This protein binds this small molecule.
Small molecule (SMILES): CC(=O)N[C@H]1[C@H](O[C@H]2[C@H](O)[C@@H](NC(C)=O)CO[C@@H]2CO[C@@H]2O[C@@H](C)[C@@H](O)[C@@H](O)[C@@H]2O)O[C@H](CO)[C@@H](O)[C@@H]1O

Binding-site contacts:
Ligand atom C2 contacts residue MET151 of chain 30.E at 4.2 Å (hydrophobic).
Ligand atom O5 contacts residue THR156 of chain 30.E at 3.8 Å.
Ligand atom O7 contacts residue HIS148 of chain 30.E at 3.6 Å (h-bond).
Ligand atom C8 contacts residue GLY150 of chain 30.E at 3.7 Å.
Ligand atom C8 contacts residue ASN157 of chain 30.E at 3.6 Å.
Ligand atom C1 contacts residue ASN154 of chain 30.E at 1.4 Å.
Ligand atom C1 contacts residue THR156 of chain 30.E at 4.0 Å.
Ligand atom O7 contacts residue ASN154 of chain 30.E at 4.2 Å.
Ligand atom C4 contacts residue MET151 of chain 30.E at 3.9 Å (hydrophobic).
Ligand atom C4 contacts residue ASP161 of chain 30.E at 4.0 Å.
Ligand atom N2 contacts residue ASN154 of chain 30.E at 2.9 Å (h-bond).
Ligand atom C1 contacts residue GLY150 of chain 30.E at 4.0 Å.
Ligand atom C6 contacts residue ASN157 of chain 30.E at 3.3 Å.
Ligand atom C5 contacts residue ASP161 of chain 30.E at 4.5 Å.
Ligand atom C6 contacts residue THR156 of chain 30.E at 3.9 Å.
Ligand atom O4 contacts residue ASP161 of chain 30.E at 4.0 Å.
Ligand atom C6 contacts residue THR156 of chain 30.E at 3.6 Å.
Ligand atom N2 contacts residue GLY150 of chain 30.E at 3.4 Å (h-bond).
Ligand atom O5 contacts residue THR156 of chain 30.E at 3.8 Å.
Ligand atom C3 contacts residue ASN154 of chain 30.E at 3.8 Å.
Ligand atom C3 contacts residue MET151 of chain 30.E at 4.0 Å (hydrophobic).
Ligand atom O7 contacts residue GLY150 of chain 30.E at 2.9 Å (h-bond).
Ligand atom C5 contacts residue MET151 of chain 30.E at 3.9 Å (hydrophobic).
Ligand atom C5 contacts residue THR156 of chain 30.E at 3.9 Å.
Ligand atom C1 contacts residue MET151 of chain 30.E at 4.2 Å (hydrophobic).
Ligand atom O6 contacts residue THR156 of chain 30.E at 4.4 Å.
Ligand atom C7 contacts residue GLY150 of chain 30.E at 3.0 Å.
Ligand atom C2 contacts residue GLY150 of chain 30.E at 3.7 Å.
Ligand atom C2 contacts residue ASN154 of chain 30.E at 2.4 Å.
Ligand atom C5 contacts residue THR156 of chain 30.E at 3.8 Å.
Ligand atom O5 contacts residue MET151 of chain 30.E at 3.9 Å.
Ligand atom O5 contacts residue ASN154 of chain 30.E at 2.3 Å (h-bond).
Ligand atom C5 contacts residue ASN154 of chain 30.E at 3.6 Å.
Ligand atom O5 contacts residue ASN157 of chain 30.E at 4.0 Å.
Ligand atom O6 contacts residue HIS148 of chain 30.E at 3.8 Å.
Ligand atom C6 contacts residue ASP161 of chain 30.E at 3.6 Å.
Ligand atom O6 contacts residue MET151 of chain 30.E at 4.3 Å.
Ligand atom C7 contacts residue ASN154 of chain 30.E at 3.7 Å.
Ligand atom C4 contacts residue ASN154 of chain 30.E at 4.2 Å.

Sequence of chain 30.E:
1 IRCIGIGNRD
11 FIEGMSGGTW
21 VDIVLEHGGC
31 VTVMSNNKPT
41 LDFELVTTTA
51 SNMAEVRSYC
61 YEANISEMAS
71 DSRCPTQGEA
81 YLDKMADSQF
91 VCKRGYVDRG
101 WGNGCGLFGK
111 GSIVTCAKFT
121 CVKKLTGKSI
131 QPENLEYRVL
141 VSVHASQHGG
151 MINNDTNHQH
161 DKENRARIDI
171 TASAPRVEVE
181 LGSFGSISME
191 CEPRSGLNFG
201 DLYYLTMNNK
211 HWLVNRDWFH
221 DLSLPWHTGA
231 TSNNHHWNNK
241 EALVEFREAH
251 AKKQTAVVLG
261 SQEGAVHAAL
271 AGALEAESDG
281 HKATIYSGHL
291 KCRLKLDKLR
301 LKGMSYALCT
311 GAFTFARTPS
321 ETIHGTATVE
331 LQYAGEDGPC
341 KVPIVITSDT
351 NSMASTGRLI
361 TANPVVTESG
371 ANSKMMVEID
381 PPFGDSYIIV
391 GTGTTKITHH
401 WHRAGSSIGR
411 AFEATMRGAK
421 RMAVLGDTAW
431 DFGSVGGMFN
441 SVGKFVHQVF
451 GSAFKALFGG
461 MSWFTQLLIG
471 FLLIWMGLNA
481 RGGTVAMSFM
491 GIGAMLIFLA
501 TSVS